Sequence of chain 1.D:
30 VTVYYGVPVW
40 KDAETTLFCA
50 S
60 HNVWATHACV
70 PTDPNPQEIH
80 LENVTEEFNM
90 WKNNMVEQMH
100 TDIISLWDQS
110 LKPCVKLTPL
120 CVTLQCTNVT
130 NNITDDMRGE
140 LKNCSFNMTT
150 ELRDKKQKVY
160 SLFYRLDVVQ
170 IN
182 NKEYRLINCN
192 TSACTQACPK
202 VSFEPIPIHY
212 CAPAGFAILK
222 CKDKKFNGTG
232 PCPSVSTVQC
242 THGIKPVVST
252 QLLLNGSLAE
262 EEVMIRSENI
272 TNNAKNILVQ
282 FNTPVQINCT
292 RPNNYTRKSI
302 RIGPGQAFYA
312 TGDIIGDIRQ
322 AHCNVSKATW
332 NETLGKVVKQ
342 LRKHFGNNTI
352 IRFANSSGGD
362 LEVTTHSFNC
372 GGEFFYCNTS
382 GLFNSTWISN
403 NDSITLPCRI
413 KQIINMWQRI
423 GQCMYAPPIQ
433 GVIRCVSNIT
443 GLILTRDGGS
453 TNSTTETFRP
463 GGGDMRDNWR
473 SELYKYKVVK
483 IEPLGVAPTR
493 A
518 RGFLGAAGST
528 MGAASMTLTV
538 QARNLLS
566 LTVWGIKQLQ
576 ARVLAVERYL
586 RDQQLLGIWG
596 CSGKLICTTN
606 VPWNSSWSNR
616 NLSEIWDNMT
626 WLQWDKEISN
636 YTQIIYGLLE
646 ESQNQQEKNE

Binding-site contacts:
Ligand atom O7 contacts residue THR272 of chain 1.D at 4.1 Å.
Ligand atom C6 contacts residue BMA3 of chain 1.Q at 3.7 Å.
Ligand atom C3 contacts residue ASN270 of chain 1.D at 3.6 Å.
Ligand atom O5 contacts residue ASN270 of chain 1.D at 2.4 Å (h-bond).
Ligand atom C1 contacts residue GLU269 of chain 1.D at 3.8 Å.
Ligand atom O3 contacts residue BMA3 of chain 1.Q at 3.8 Å.
Ligand atom O5 contacts residue BMA3 of chain 1.Q at 4.4 Å.
Ligand atom N2 contacts residue ASN270 of chain 1.D at 2.9 Å (h-bond).
Ligand atom C5 contacts residue NAG2 of chain 1.Q at 3.6 Å.
Ligand atom O6 contacts residue THR230 of chain 1.D at 3.7 Å.
Ligand atom C7 contacts residue ASN270 of chain 1.D at 3.2 Å.
Ligand atom C4 contacts residue NAG2 of chain 1.Q at 4.4 Å.
Ligand atom C4 contacts residue ASN270 of chain 1.D at 4.2 Å.
Ligand atom C1 contacts residue ASN270 of chain 1.D at 1.4 Å.
Ligand atom O7 contacts residue NAG2 of chain 1.Q at 3.5 Å.
Ligand atom O6 contacts residue NAG2 of chain 1.Q at 4.2 Å.
Ligand atom C8 contacts residue ASN270 of chain 1.D at 4.5 Å.
Ligand atom C5 contacts residue GLU269 of chain 1.D at 4.3 Å.
Ligand atom O5 contacts residue GLU269 of chain 1.D at 3.1 Å (salt-bridge).
Ligand atom C5 contacts residue ASN270 of chain 1.D at 3.7 Å.
Ligand atom O6 contacts residue GLU269 of chain 1.D at 4.1 Å.
Ligand atom C6 contacts residue GLU269 of chain 1.D at 4.3 Å.
Ligand atom C8 contacts residue ASN88 of chain 1.D at 3.9 Å.
Ligand atom C2 contacts residue ASN270 of chain 1.D at 2.4 Å.
Ligand atom O7 contacts residue ASN270 of chain 1.D at 3.1 Å (h-bond).
Ligand atom C6 contacts residue NAG2 of chain 1.Q at 3.9 Å.
Ligand atom O5 contacts residue NAG2 of chain 1.Q at 4.4 Å.
Ligand atom O4 contacts residue NAG2 of chain 1.Q at 4.3 Å.

A protein and the small-molecule ligand that binds it are described below.
Small molecule (SMILES): CC(=O)N[C@H]1[C@H](O[C@H]2[C@H](O)[C@@H](NC(C)=O)CO[C@@H]2CO)O[C@H](CO)[C@@H](O)[C@@H]1O